This small molecule binds to this protein.
Small molecule (SMILES): CC(C)C[C@H](NC(=O)CN)C(=O)N[C@H](C(=O)N[C@H](C(=O)NCC(=O)N[C@@H](CO)C(=O)N[C@@H](CC(C)C)C(=O)N[C@@H](CCCN=C(N)N)C(=O)NCC=O)C(C)C)[C@@H](C)O

Sequence of chain 57.C:
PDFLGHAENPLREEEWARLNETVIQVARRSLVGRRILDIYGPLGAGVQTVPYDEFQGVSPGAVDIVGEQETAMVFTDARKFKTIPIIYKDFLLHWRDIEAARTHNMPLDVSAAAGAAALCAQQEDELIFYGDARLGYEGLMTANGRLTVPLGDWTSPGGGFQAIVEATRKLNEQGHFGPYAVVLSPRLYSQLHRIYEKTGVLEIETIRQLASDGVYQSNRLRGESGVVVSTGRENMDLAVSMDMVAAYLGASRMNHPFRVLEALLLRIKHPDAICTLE

Binding-site contacts:
Ligand atom CB contacts residue ARG49 of chain 57.C at 3.6 Å.
Ligand atom N contacts residue ARG49 of chain 57.C at 3.7 Å.
Ligand atom CB contacts residue ARG49 of chain 57.C at 3.7 Å.
Ligand atom O contacts residue ARG49 of chain 57.C at 3.0 Å (salt-bridge).
Ligand atom O contacts residue ARG43 of chain 57.C at 3.3 Å (salt-bridge).
Ligand atom NH1 contacts residue ASP228 of chain 57.C at 3.2 Å (salt-bridge).
Ligand atom O contacts residue ARG43 of chain 57.C at 2.9 Å (salt-bridge).
Ligand atom NH2 contacts residue ASP228 of chain 57.C at 2.5 Å (salt-bridge).
Ligand atom CA contacts residue ARG49 of chain 57.C at 3.7 Å.
Ligand atom NE contacts residue ASP53 of chain 57.C at 3.6 Å (salt-bridge).
Ligand atom CB contacts residue ILE39 of chain 57.C at 3.7 Å (hydrophobic).
Ligand atom CD2 contacts residue ARG43 of chain 57.C at 3.7 Å.
Ligand atom N contacts residue ASP258 of chain 57.C at 2.9 Å (salt-bridge).
Ligand atom N contacts residue ARG49 of chain 57.C at 3.5 Å (salt-bridge).
Ligand atom N contacts residue ASP258 of chain 57.C at 3.7 Å.
Ligand atom CG2 contacts residue ALA42 of chain 57.C at 3.7 Å (hydrophobic).
Ligand atom OG1 contacts residue ASP258 of chain 57.C at 3.5 Å.
Ligand atom CZ contacts residue ASP228 of chain 57.C at 3.2 Å.
Ligand atom N contacts residue ASP258 of chain 57.C at 3.3 Å (salt-bridge).
Ligand atom CB contacts residue ASP258 of chain 57.C at 3.7 Å.
Ligand atom CG2 contacts residue MET259 of chain 57.C at 3.7 Å (hydrophobic).
Ligand atom O contacts residue ILE54 of chain 57.C at 3.4 Å.
Ligand atom O contacts residue ILE39 of chain 57.C at 3.5 Å.
Ligand atom NH1 contacts residue ARG50 of chain 57.C at 3.7 Å.
Ligand atom CD contacts residue ASP53 of chain 57.C at 3.3 Å.
Ligand atom CD1 contacts residue PRO57 of chain 57.C at 3.6 Å (hydrophobic).
Ligand atom N contacts residue ARG49 of chain 57.C at 3.5 Å (salt-bridge).
Ligand atom C contacts residue ASP258 of chain 57.C at 3.7 Å.
Ligand atom C contacts residue ILE39 of chain 57.C at 3.6 Å (hydrophobic).
Ligand atom C contacts residue ARG49 of chain 57.C at 3.5 Å.
Ligand atom CA contacts residue ILE54 of chain 57.C at 3.7 Å (hydrophobic).
Ligand atom C contacts residue ILE54 of chain 57.C at 3.7 Å (hydrophobic).
Ligand atom NH1 contacts residue ILE51 of chain 57.C at 3.5 Å (h-bond).
Ligand atom CA contacts residue ASP258 of chain 57.C at 3.3 Å.
Ligand atom CB contacts residue MET259 of chain 57.C at 3.5 Å (hydrophobic).
Ligand atom N contacts residue ASP258 of chain 57.C at 3.2 Å (salt-bridge).
Ligand atom OG1 contacts residue MET259 of chain 57.C at 2.6 Å (h-bond).
Ligand atom NH2 contacts residue THR246 of chain 57.C at 2.8 Å (h-bond).
Ligand atom O contacts residue ARG50 of chain 57.C at 3.7 Å.
Ligand atom NH1 contacts residue THR246 of chain 57.C at 3.5 Å.